A small-molecule ligand and the protein it binds are described below.
Small molecule (SMILES): Cc1c(F)cccc1Cc1c(C(=O)N2CCNCC2)c2c(C)c(O)ccc2n1-c1ccccc1

Binding-site contacts:
Ligand atom C22 contacts residue ASP38 of chain 1.A at 3.4 Å.
Ligand atom N21 contacts residue ASP38 of chain 1.A at 2.9 Å (salt-bridge).
Ligand atom C4 contacts residue THR85 of chain 1.A at 3.4 Å.
Ligand atom C40 contacts residue SER230 of chain 1.A at 3.6 Å.
Ligand atom C19 contacts residue ALA229 of chain 1.A at 3.7 Å (hydrophobic).
Ligand atom O32 contacts residue SER84 of chain 1.A at 3.8 Å.
Ligand atom F62 contacts residue VAL127 of chain 1.A at 3.8 Å.
Ligand atom C46 contacts residue THR85 of chain 1.A at 3.3 Å.
Ligand atom C22 contacts residue ASP226 of chain 1.A at 3.8 Å.
Ligand atom C20 contacts residue ALA229 of chain 1.A at 3.7 Å (hydrophobic).
Ligand atom C38 contacts residue GLN19 of chain 1.A at 3.6 Å.
Ligand atom C52 contacts residue ASP38 of chain 1.A at 3.4 Å.
Ligand atom C19 contacts residue ASP226 of chain 1.A at 3.7 Å.
Ligand atom C3 contacts residue THR85 of chain 1.A at 3.8 Å.
Ligand atom C1 contacts residue SER230 of chain 1.A at 3.7 Å.
Ligand atom C19 contacts residue GLY228 of chain 1.A at 3.7 Å.
Ligand atom C2 contacts residue SER230 of chain 1.A at 3.7 Å.
Ligand atom C20 contacts residue ASP38 of chain 1.A at 3.2 Å.
Ligand atom C6 contacts residue HIS301 of chain 1.A at 3.5 Å.
Ligand atom C58 contacts residue PHE124 of chain 1.A at 3.7 Å (hydrophobic).
Ligand atom C20 contacts residue GLY228 of chain 1.A at 3.5 Å.
Ligand atom O32 contacts residue THR85 of chain 1.A at 2.8 Å (h-bond).
Ligand atom F62 contacts residue ASP38 of chain 1.A at 3.5 Å.
Ligand atom C53 contacts residue TYR83 of chain 1.A at 3.5 Å (hydrophobic).
Ligand atom C11 contacts residue THR85 of chain 1.A at 3.4 Å.
Ligand atom C1 contacts residue HIS301 of chain 1.A at 3.6 Å.
Ligand atom F62 contacts residue VAL36 of chain 1.A at 3.3 Å.
Ligand atom C17 contacts residue THR85 of chain 1.A at 3.5 Å.
Ligand atom C10 contacts residue THR85 of chain 1.A at 3.3 Å.
Ligand atom O32 contacts residue TYR83 of chain 1.A at 3.7 Å.
Ligand atom C39 contacts residue GLN19 of chain 1.A at 3.6 Å.
Ligand atom C5 contacts residue THR85 of chain 1.A at 3.9 Å.
Ligand atom C54 contacts residue TYR83 of chain 1.A at 4.0 Å (hydrophobic).
Ligand atom N21 contacts residue ASP226 of chain 1.A at 2.9 Å (salt-bridge).
Ligand atom O16 contacts residue HIS301 of chain 1.A at 2.6 Å (h-bond).
Ligand atom C52 contacts residue VAL127 of chain 1.A at 3.5 Å (hydrophobic).
Ligand atom C51 contacts residue ASP38 of chain 1.A at 3.9 Å.
Ligand atom C58 contacts residue GLY228 of chain 1.A at 3.3 Å.
Ligand atom C20 contacts residue ASP226 of chain 1.A at 3.2 Å.
Ligand atom C51 contacts residue VAL127 of chain 1.A at 3.7 Å (hydrophobic).

Sequence of chain 1.A:
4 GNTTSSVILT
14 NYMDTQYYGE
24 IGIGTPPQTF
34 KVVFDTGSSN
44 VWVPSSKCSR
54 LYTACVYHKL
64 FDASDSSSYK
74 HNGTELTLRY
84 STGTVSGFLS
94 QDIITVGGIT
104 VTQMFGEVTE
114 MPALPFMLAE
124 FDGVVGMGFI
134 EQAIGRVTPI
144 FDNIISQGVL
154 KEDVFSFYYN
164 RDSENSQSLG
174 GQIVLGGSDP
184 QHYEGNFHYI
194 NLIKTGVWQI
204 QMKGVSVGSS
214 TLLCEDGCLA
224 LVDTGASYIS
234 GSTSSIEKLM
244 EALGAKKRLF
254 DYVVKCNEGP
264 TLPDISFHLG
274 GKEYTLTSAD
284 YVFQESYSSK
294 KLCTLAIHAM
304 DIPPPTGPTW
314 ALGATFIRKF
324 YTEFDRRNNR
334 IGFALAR